This small molecule binds to this protein.
Small molecule (SMILES): CC(=O)N[C@H]1[C@H](O[C@H]2[C@H](O)[C@@H](NC(C)=O)CO[C@@H]2CO)O[C@H](CO)[C@@H](O)[C@@H]1O

Binding-site contacts:
Ligand atom O4 contacts residue LEU922 of chain 1.A at 3.9 Å.
Ligand atom C4 contacts residue ASN717 of chain 1.A at 4.2 Å.
Ligand atom C1 contacts residue GLN1071 of chain 1.A at 4.0 Å.
Ligand atom N2 contacts residue LEU922 of chain 1.A at 3.9 Å.
Ligand atom N2 contacts residue ASN717 of chain 1.A at 2.9 Å (h-bond).
Ligand atom O6 contacts residue GLN926 of chain 1.A at 2.5 Å (h-bond).
Ligand atom N2 contacts residue GLN1071 of chain 1.A at 3.7 Å.
Ligand atom C7 contacts residue LEU922 of chain 1.A at 4.1 Å (hydrophobic).
Ligand atom C7 contacts residue ASN717 of chain 1.A at 3.5 Å.
Ligand atom C1 contacts residue ASN717 of chain 1.A at 1.4 Å.
Ligand atom O6 contacts residue THR719 of chain 1.A at 4.4 Å.
Ligand atom O5 contacts residue ASN717 of chain 1.A at 2.4 Å (h-bond).
Ligand atom C2 contacts residue ASN717 of chain 1.A at 2.5 Å.
Ligand atom C5 contacts residue ASN717 of chain 1.A at 3.7 Å.
Ligand atom O7 contacts residue ASN717 of chain 1.A at 3.7 Å.
Ligand atom C8 contacts residue LEU922 of chain 1.A at 3.8 Å (hydrophobic).
Ligand atom O6 contacts residue PHE718 of chain 1.A at 4.3 Å.
Ligand atom C5 contacts residue LEU922 of chain 1.A at 3.9 Å (hydrophobic).
Ligand atom C3 contacts residue ASN717 of chain 1.A at 3.8 Å.
Ligand atom C6 contacts residue LEU922 of chain 1.A at 3.9 Å (hydrophobic).
Ligand atom C2 contacts residue GLN1071 of chain 1.A at 3.9 Å.
Ligand atom C6 contacts residue GLN926 of chain 1.A at 3.7 Å.
Ligand atom C5 contacts residue GLN926 of chain 1.A at 4.4 Å.
Ligand atom O6 contacts residue LEU922 of chain 1.A at 4.0 Å.

Sequence of chain 1.A:
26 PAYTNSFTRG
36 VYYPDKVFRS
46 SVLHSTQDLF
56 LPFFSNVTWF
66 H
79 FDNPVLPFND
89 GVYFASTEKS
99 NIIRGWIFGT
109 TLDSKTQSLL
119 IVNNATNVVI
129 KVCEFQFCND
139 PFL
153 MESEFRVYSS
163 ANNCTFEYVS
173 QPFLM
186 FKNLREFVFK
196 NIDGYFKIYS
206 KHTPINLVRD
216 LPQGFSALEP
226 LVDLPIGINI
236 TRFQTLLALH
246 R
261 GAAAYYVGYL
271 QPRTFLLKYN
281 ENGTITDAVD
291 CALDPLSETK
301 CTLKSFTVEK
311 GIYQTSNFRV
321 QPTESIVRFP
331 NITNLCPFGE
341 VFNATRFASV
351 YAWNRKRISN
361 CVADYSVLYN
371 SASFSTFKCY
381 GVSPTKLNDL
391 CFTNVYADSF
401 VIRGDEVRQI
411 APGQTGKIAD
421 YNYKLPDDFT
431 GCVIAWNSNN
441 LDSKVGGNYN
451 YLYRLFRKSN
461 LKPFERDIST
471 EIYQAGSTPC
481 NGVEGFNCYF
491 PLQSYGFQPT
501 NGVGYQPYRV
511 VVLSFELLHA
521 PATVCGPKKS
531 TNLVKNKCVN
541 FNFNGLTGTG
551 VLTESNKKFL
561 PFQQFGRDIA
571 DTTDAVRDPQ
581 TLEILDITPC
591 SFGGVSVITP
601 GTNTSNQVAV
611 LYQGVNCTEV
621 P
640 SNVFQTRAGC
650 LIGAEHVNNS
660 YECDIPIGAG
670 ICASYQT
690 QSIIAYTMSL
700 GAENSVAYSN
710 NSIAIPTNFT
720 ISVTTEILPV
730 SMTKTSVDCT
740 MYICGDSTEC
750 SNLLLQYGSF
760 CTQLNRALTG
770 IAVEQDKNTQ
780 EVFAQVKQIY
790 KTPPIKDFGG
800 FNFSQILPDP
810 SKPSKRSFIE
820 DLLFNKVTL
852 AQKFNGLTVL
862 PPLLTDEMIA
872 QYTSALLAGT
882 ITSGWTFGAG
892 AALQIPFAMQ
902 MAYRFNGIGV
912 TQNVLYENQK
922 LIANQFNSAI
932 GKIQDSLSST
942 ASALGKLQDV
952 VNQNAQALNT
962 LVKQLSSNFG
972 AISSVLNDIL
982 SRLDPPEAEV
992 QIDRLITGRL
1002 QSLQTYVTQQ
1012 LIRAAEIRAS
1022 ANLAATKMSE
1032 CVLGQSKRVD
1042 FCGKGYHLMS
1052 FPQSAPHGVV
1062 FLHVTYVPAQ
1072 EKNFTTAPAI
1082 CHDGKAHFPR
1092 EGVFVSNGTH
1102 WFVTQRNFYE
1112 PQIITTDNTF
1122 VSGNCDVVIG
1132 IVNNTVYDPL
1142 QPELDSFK